Binding-site contacts:
Ligand atom N22 contacts residue TYR292 of chain 1.B at 3.7 Å.
Ligand atom C26 contacts residue GLU296 of chain 1.B at 3.8 Å.
Ligand atom C13 contacts residue GLU296 of chain 1.B at 3.7 Å.
Ligand atom O09 contacts residue HEM1 of chain 1.H at 3.4 Å (h-bond).
Ligand atom C27 contacts residue PHE288 of chain 1.B at 3.7 Å (hydrophobic).
Ligand atom N01 contacts residue HEM1 of chain 1.H at 2.7 Å (h-bond).
Ligand atom N02 contacts residue TYR410 of chain 1.B at 3.2 Å.
Ligand atom C23 contacts residue HEM1 of chain 1.H at 3.4 Å.
Ligand atom N02 contacts residue HEM1 of chain 1.H at 3.2 Å (h-bond).
Ligand atom N22 contacts residue PRO269 of chain 1.B at 3.8 Å.
Ligand atom C24 contacts residue HEM1 of chain 1.H at 3.7 Å.
Ligand atom N22 contacts residue TRP291 of chain 1.B at 2.6 Å (h-bond).
Ligand atom N22 contacts residue GLU296 of chain 1.B at 2.9 Å (salt-bridge).
Ligand atom C27 contacts residue SER289 of chain 1.B at 3.7 Å.
Ligand atom C23 contacts residue PRO269 of chain 1.B at 3.7 Å (hydrophobic).
Ligand atom C08 contacts residue TRP382 of chain 1.B at 3.6 Å (hydrophobic).
Ligand atom N21 contacts residue HEM1 of chain 1.H at 3.5 Å.
Ligand atom N22 contacts residue HEM1 of chain 1.H at 3.2 Å.
Ligand atom C27 contacts residue GLY290 of chain 1.B at 3.5 Å.
Ligand atom N14 contacts residue HEM1 of chain 1.H at 3.2 Å (h-bond).
Ligand atom C11 contacts residue VAL271 of chain 1.B at 3.7 Å (hydrophobic).
Ligand atom C28 contacts residue HEM1 of chain 1.H at 3.5 Å.
Ligand atom C28 contacts residue GLU296 of chain 1.B at 3.8 Å.
Ligand atom C27 contacts residue HEM1 of chain 1.H at 3.4 Å.
Ligand atom C07 contacts residue MET40 of chain 1.B at 3.6 Å (hydrophobic).
Ligand atom C22 contacts residue GLU296 of chain 1.B at 3.6 Å.
Ligand atom C06 contacts residue TRP382 of chain 1.B at 3.8 Å (hydrophobic).
Ligand atom O29 contacts residue GLU296 of chain 1.B at 3.6 Å (salt-bridge).
Ligand atom C13 contacts residue HEM1 of chain 1.H at 3.6 Å.
Ligand atom C08 contacts residue HEM1 of chain 1.H at 3.7 Å.
Ligand atom C26 contacts residue HEM1 of chain 1.H at 3.5 Å.
Ligand atom C02 contacts residue HEM1 of chain 1.H at 3.2 Å.
Ligand atom C25 contacts residue VAL271 of chain 1.B at 3.7 Å (hydrophobic).
Ligand atom C22 contacts residue HEM1 of chain 1.H at 3.4 Å.
Ligand atom C22 contacts residue TRP291 of chain 1.B at 3.7 Å (hydrophobic).
Ligand atom C06 contacts residue HEM1 of chain 1.H at 3.6 Å.
Ligand atom N21 contacts residue GLU296 of chain 1.B at 3.0 Å (salt-bridge).
Ligand atom C02 contacts residue TYR410 of chain 1.B at 3.6 Å (hydrophobic).
Ligand atom C12 contacts residue HEM1 of chain 1.H at 3.5 Å.
Ligand atom N14 contacts residue GLU296 of chain 1.B at 2.7 Å (salt-bridge).

This small molecule binds to this protein.
Small molecule (SMILES): Cc1cc(N)nc(COCC[C@@H](CN)OCc2cc(C)cc(N)n2)c1

Sequence of chain 1.B:
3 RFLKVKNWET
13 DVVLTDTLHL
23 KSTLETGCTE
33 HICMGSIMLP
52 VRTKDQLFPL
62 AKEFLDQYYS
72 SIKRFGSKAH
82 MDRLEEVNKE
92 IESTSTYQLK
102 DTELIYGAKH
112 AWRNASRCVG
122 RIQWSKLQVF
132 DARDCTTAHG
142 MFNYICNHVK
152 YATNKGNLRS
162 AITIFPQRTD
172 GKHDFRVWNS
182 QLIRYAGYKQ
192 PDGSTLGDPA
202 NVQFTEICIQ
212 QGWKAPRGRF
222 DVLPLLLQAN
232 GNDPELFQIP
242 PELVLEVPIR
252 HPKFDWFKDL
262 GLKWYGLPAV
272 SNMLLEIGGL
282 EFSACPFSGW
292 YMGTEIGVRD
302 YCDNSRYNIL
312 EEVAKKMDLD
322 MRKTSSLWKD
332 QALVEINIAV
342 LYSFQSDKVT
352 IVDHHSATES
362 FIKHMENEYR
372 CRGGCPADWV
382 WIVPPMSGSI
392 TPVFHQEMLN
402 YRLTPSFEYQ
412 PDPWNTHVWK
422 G

Sequence of chain 1.A:
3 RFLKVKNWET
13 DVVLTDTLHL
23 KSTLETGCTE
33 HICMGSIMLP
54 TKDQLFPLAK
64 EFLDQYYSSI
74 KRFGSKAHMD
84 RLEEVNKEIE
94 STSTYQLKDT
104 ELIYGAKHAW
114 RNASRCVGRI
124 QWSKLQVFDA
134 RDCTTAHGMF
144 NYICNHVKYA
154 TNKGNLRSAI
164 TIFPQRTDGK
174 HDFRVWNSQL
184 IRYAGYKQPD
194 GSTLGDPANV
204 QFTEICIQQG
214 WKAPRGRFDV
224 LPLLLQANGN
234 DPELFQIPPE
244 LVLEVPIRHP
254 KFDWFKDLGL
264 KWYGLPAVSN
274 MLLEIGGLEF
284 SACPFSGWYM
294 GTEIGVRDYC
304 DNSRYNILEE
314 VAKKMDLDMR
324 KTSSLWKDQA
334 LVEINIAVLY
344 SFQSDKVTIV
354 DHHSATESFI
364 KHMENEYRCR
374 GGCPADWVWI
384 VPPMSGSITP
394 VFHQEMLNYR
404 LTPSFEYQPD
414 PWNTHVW